Sequence of chain 1.B:
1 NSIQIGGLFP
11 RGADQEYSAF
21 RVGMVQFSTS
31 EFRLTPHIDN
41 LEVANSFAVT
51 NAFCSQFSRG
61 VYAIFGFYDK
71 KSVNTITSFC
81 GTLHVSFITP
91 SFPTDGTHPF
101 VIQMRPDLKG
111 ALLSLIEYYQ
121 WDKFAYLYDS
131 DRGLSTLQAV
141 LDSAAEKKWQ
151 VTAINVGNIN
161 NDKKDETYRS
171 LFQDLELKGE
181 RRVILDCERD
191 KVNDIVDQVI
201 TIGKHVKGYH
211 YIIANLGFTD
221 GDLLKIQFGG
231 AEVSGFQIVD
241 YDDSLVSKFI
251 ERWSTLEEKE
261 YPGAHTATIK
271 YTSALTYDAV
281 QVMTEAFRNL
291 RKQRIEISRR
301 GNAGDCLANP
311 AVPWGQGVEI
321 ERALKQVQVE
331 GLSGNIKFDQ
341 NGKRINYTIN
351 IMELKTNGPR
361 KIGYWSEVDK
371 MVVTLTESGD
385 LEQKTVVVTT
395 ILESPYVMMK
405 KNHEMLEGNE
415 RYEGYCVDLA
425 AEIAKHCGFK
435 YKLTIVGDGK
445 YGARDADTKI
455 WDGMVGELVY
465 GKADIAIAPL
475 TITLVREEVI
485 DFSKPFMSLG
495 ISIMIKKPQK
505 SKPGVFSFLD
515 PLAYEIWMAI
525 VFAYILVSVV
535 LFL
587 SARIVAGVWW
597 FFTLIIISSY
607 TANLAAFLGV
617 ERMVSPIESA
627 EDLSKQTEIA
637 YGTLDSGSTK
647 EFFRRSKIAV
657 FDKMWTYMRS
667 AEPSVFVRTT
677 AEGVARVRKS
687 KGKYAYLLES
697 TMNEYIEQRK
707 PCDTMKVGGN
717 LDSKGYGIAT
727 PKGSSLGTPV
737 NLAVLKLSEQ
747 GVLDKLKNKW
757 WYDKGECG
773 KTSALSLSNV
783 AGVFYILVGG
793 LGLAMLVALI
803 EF

A small-molecule ligand and the protein it binds are described below.
Small molecule (SMILES): CC(=O)N[C@@H]1[C@@H](O)[C@H](O)[C@@H](CO)O[C@H]1O

Binding-site contacts:
Ligand atom C8 contacts residue ASN346 of chain 1.B at 4.5 Å.
Ligand atom N2 contacts residue ASN346 of chain 1.B at 2.7 Å (h-bond).
Ligand atom C7 contacts residue ASN346 of chain 1.B at 3.5 Å.
Ligand atom C4 contacts residue ASN346 of chain 1.B at 4.2 Å.
Ligand atom O6 contacts residue GLN328 of chain 1.B at 4.1 Å.
Ligand atom O5 contacts residue ASN346 of chain 1.B at 2.4 Å (h-bond).
Ligand atom O5 contacts residue ASN335 of chain 1.B at 3.0 Å (h-bond).
Ligand atom C5 contacts residue ASN346 of chain 1.B at 3.7 Å.
Ligand atom C5 contacts residue ASN335 of chain 1.B at 3.9 Å.
Ligand atom C6 contacts residue ASN335 of chain 1.B at 3.1 Å.
Ligand atom O5 contacts residue GLN328 of chain 1.B at 4.4 Å.
Ligand atom C1 contacts residue ASN335 of chain 1.B at 3.8 Å.
Ligand atom C1 contacts residue ASN346 of chain 1.B at 1.4 Å.
Ligand atom O6 contacts residue ASN335 of chain 1.B at 2.5 Å (h-bond).
Ligand atom O6 contacts residue GLU330 of chain 1.B at 2.9 Å (salt-bridge).
Ligand atom C3 contacts residue ASN346 of chain 1.B at 3.7 Å.
Ligand atom C6 contacts residue GLU330 of chain 1.B at 3.6 Å.
Ligand atom C2 contacts residue ASN346 of chain 1.B at 2.3 Å.
Ligand atom O7 contacts residue ASN346 of chain 1.B at 3.9 Å.